A small-molecule ligand and the protein it binds are described below.
Small molecule (SMILES): Nc1ncnc2c1ncn2[C@@H]1O[C@H](COP(=O)(O)OP(=O)(O)OP(O)(O)=S)[C@@H](O)[C@H]1O

Sequence of chain 1.E:
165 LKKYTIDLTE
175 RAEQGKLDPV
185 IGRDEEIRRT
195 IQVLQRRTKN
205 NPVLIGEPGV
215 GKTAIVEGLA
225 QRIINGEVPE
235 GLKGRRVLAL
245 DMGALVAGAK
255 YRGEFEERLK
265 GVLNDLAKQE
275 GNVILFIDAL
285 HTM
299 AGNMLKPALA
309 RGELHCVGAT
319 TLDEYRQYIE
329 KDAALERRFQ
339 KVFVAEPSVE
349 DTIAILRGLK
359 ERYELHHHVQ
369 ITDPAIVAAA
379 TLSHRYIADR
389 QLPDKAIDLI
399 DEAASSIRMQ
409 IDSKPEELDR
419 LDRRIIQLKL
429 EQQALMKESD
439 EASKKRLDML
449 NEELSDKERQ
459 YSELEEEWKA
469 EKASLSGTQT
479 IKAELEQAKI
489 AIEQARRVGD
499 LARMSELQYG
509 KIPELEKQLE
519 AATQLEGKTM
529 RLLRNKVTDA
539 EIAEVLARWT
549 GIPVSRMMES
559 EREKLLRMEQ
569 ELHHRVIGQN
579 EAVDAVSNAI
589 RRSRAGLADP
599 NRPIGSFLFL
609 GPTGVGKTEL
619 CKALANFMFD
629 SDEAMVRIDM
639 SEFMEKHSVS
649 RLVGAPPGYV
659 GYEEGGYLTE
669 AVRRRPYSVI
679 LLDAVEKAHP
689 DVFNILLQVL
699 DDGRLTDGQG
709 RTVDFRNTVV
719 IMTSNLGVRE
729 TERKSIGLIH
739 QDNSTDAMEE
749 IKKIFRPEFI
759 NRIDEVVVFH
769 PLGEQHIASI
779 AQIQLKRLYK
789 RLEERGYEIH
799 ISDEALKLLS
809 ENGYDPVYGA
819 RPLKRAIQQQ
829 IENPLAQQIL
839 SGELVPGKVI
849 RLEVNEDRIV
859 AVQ

Binding-site contacts:
Ligand atom S1G contacts residue LYS216 of chain 1.A at 3.2 Å (salt-bridge).
Ligand atom O1A contacts residue GLY215 of chain 1.A at 3.2 Å.
Ligand atom O5' contacts residue GLY215 of chain 1.A at 3.5 Å.
Ligand atom O2B contacts residue PRO212 of chain 1.A at 3.1 Å.
Ligand atom N6 contacts residue VAL184 of chain 1.A at 3.6 Å.
Ligand atom O4' contacts residue GLY213 of chain 1.A at 3.4 Å (h-bond).
Ligand atom O3G contacts residue ARG336 of chain 1.E at 3.3 Å (salt-bridge).
Ligand atom C8 contacts residue GLY213 of chain 1.A at 3.2 Å.
Ligand atom PA contacts residue THR217 of chain 1.A at 3.5 Å.
Ligand atom O2B contacts residue LYS216 of chain 1.A at 3.2 Å (salt-bridge).
Ligand atom O1A contacts residue LYS216 of chain 1.A at 3.5 Å (salt-bridge).
Ligand atom O3A contacts residue THR217 of chain 1.A at 3.0 Å (h-bond).
Ligand atom C8 contacts residue PRO391 of chain 1.A at 3.4 Å (hydrophobic).
Ligand atom O1A contacts residue THR217 of chain 1.A at 3.1 Å (h-bond).
Ligand atom O2B contacts residue GLY213 of chain 1.A at 2.7 Å (h-bond).
Ligand atom O2B contacts residue GLU211 of chain 1.A at 3.2 Å (salt-bridge).
Ligand atom O1A contacts residue ALA218 of chain 1.A at 2.5 Å (h-bond).
Ligand atom PB contacts residue LYS216 of chain 1.A at 3.3 Å.
Ligand atom O5' contacts residue GLY213 of chain 1.A at 3.4 Å.
Ligand atom S1G contacts residue PRO212 of chain 1.A at 3.6 Å.
Ligand atom N1 contacts residue ILE353 of chain 1.A at 3.4 Å.
Ligand atom O3B contacts residue PRO212 of chain 1.A at 3.6 Å.
Ligand atom PA contacts residue GLY215 of chain 1.A at 3.6 Å.
Ligand atom N1 contacts residue VAL184 of chain 1.A at 3.4 Å.
Ligand atom C8 contacts residue GLY215 of chain 1.A at 3.4 Å.
Ligand atom PB contacts residue GLY213 of chain 1.A at 3.2 Å.
Ligand atom O2A contacts residue THR217 of chain 1.A at 3.1 Å (h-bond).
Ligand atom O2B contacts residue GLY215 of chain 1.A at 3.0 Å (h-bond).
Ligand atom C2 contacts residue ILE353 of chain 1.A at 3.6 Å (hydrophobic).
Ligand atom C5' contacts residue GLY213 of chain 1.A at 3.6 Å.
Ligand atom N7 contacts residue VAL214 of chain 1.A at 3.1 Å (h-bond).
Ligand atom O3A contacts residue GLY215 of chain 1.A at 3.1 Å.
Ligand atom O2B contacts residue VAL214 of chain 1.A at 2.8 Å (h-bond).
Ligand atom O1B contacts residue LYS216 of chain 1.A at 2.4 Å (salt-bridge).
Ligand atom O2G contacts residue THR217 of chain 1.A at 3.2 Å (h-bond).
Ligand atom N7 contacts residue GLY215 of chain 1.A at 3.5 Å.
Ligand atom O3B contacts residue GLY213 of chain 1.A at 2.6 Å (h-bond).
Ligand atom O3A contacts residue LYS216 of chain 1.A at 2.5 Å (salt-bridge).
Ligand atom N6 contacts residue ILE353 of chain 1.A at 3.4 Å.
Ligand atom N7 contacts residue PRO391 of chain 1.A at 3.4 Å.

Sequence of chain 1.A:
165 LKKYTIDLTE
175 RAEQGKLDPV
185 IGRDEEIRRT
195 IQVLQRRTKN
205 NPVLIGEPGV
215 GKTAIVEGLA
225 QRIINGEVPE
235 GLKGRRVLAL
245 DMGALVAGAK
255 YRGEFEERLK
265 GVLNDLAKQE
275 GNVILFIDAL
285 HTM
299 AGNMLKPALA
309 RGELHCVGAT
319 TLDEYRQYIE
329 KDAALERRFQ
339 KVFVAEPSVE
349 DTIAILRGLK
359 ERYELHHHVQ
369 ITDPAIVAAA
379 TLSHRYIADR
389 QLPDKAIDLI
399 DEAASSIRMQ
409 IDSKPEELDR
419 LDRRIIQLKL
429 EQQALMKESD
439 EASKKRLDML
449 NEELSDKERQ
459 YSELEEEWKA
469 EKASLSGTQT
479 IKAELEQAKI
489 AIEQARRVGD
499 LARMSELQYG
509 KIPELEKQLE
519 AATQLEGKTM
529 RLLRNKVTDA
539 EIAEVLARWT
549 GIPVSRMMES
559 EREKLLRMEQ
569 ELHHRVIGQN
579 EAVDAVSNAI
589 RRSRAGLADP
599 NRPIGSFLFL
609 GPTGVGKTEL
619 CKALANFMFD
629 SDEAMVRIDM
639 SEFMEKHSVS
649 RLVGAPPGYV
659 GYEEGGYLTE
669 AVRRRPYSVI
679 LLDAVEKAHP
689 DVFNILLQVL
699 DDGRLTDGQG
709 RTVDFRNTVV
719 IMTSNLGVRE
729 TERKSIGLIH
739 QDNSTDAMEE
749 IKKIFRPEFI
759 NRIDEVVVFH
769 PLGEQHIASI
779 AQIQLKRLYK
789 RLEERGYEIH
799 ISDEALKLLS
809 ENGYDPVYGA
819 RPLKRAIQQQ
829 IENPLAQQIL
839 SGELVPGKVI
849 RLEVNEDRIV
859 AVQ